Binding-site contacts:
Ligand atom O3 contacts residue ILE138 of chain 1.A at 3.9 Å.
Ligand atom C21 contacts residue ALA233 of chain 1.A at 3.8 Å (hydrophobic).
Ligand atom C20 contacts residue THR237 of chain 1.A at 4.2 Å.
Ligand atom C19 contacts residue ILE138 of chain 1.A at 4.3 Å (hydrophobic).
Ligand atom C6 contacts residue LEU38 of chain 1.A at 4.2 Å (hydrophobic).
Ligand atom C21 contacts residue THR237 of chain 1.A at 4.0 Å.
Ligand atom N22 contacts residue HEM1 of chain 1.C at 2.1 Å.
Ligand atom C1 contacts residue GLY232 of chain 1.A at 4.2 Å.
Ligand atom C9 contacts residue GLY232 of chain 1.A at 4.1 Å.
Ligand atom C16 contacts residue HEM1 of chain 1.C at 4.1 Å.
Ligand atom C21 contacts residue HEM1 of chain 1.C at 3.0 Å.
Ligand atom C25 contacts residue THR237 of chain 1.A at 3.9 Å.
Ligand atom C6 contacts residue GLY232 of chain 1.A at 3.8 Å.
Ligand atom C3 contacts residue SER135 of chain 1.A at 3.4 Å.
Ligand atom C16 contacts residue ALA233 of chain 1.A at 4.0 Å (hydrophobic).
Ligand atom O3 contacts residue SER135 of chain 1.A at 2.5 Å (h-bond).
Ligand atom C9 contacts residue ALA233 of chain 1.A at 4.2 Å (hydrophobic).
Ligand atom C24 contacts residue THR237 of chain 1.A at 3.3 Å.
Ligand atom C7 contacts residue GLY232 of chain 1.A at 4.2 Å.
Ligand atom C11 contacts residue VAL413 of chain 1.A at 3.9 Å (hydrophobic).
Ligand atom C2 contacts residue SER135 of chain 1.A at 3.7 Å.
Ligand atom C14 contacts residue ALA233 of chain 1.A at 4.0 Å (hydrophobic).
Ligand atom C19 contacts residue LEU38 of chain 1.A at 4.0 Å (hydrophobic).
Ligand atom C2 contacts residue VAL139 of chain 1.A at 4.2 Å (hydrophobic).
Ligand atom C7 contacts residue ASP229 of chain 1.A at 3.8 Å.
Ligand atom C6 contacts residue GLY228 of chain 1.A at 3.9 Å.
Ligand atom C7 contacts residue ALA233 of chain 1.A at 4.3 Å (hydrophobic).
Ligand atom C20 contacts residue ALA233 of chain 1.A at 4.2 Å (hydrophobic).
Ligand atom C5 contacts residue GLY232 of chain 1.A at 3.9 Å.
Ligand atom C20 contacts residue HEM1 of chain 1.C at 4.2 Å.
Ligand atom C16 contacts residue ALA46 of chain 1.A at 3.7 Å (hydrophobic).
Ligand atom O3 contacts residue TYR134 of chain 1.A at 3.5 Å.
Ligand atom N22 contacts residue THR237 of chain 1.A at 3.6 Å.
Ligand atom C15 contacts residue ALA46 of chain 1.A at 3.8 Å (hydrophobic).
Ligand atom C24 contacts residue SER298 of chain 1.A at 4.3 Å.
Ligand atom C23 contacts residue THR237 of chain 1.A at 3.2 Å.
Ligand atom C23 contacts residue HEM1 of chain 1.C at 3.0 Å.
Ligand atom C15 contacts residue ASP229 of chain 1.A at 4.2 Å.
Ligand atom C12 contacts residue ALA233 of chain 1.A at 4.2 Å (hydrophobic).
Ligand atom C7 contacts residue GLY228 of chain 1.A at 4.3 Å.

A small-molecule ligand and the protein it binds are described below.
Small molecule (SMILES): C[C@]12CC[C@H](O)CC1=CC[C@@H]1[C@@H]2CC[C@]2(C)C(c3cccnc3)=CC[C@@H]12

Sequence of chain 1.A:
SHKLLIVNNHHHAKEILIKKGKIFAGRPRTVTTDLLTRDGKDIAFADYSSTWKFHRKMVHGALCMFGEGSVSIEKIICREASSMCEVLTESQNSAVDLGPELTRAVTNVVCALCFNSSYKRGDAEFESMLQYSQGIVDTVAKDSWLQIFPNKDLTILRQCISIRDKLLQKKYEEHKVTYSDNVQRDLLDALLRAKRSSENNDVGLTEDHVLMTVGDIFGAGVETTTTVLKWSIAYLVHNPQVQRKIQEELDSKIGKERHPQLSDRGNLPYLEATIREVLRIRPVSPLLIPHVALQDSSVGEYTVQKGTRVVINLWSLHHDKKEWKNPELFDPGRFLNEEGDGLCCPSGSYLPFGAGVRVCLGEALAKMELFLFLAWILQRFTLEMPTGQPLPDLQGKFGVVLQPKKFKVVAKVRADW